Sequence of chain 1.B:
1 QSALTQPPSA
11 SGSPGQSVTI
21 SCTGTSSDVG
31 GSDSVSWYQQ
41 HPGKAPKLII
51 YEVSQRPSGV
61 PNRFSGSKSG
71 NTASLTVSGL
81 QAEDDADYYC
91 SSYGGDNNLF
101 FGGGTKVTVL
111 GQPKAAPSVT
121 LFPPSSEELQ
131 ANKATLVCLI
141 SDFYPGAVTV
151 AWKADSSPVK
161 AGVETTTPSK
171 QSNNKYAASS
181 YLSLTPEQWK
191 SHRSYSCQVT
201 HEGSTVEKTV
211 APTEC

Binding-site contacts:
Ligand atom C6 contacts residue PRO46 of chain 1.B at 3.7 Å (hydrophobic).
Ligand atom O1 contacts residue LEU48 of chain 1.B at 3.5 Å (h-bond).
Ligand atom C11 contacts residue PRO46 of chain 1.A at 3.7 Å (hydrophobic).
Ligand atom C2 contacts residue TYR38 of chain 1.B at 3.8 Å (hydrophobic).
Ligand atom C13 contacts residue PRO46 of chain 1.A at 3.7 Å (hydrophobic).
Ligand atom C4 contacts residue PHE101 of chain 1.A at 3.4 Å (hydrophobic).
Ligand atom O2 contacts residue ALA45 of chain 1.B at 3.5 Å.
Ligand atom O contacts residue LEU48 of chain 1.B at 3.5 Å.
Ligand atom C14 contacts residue TYR38 of chain 1.B at 3.7 Å (hydrophobic).
Ligand atom N1 contacts residue PHE101 of chain 1.A at 3.2 Å.
Ligand atom N1 contacts residue PRO46 of chain 1.B at 3.6 Å.
Ligand atom C11 contacts residue GLN40 of chain 1.A at 3.3 Å.
Ligand atom N3 contacts residue PHE101 of chain 1.A at 3.4 Å (h-bond).
Ligand atom N contacts residue PRO46 of chain 1.B at 3.4 Å.
Ligand atom C6 contacts residue GLY102 of chain 1.A at 3.6 Å.
Ligand atom C11 contacts residue PRO46 of chain 1.B at 3.7 Å (hydrophobic).
Ligand atom N2 contacts residue LEU48 of chain 1.B at 3.7 Å.
Ligand atom C2 contacts residue PRO46 of chain 1.B at 3.5 Å (hydrophobic).
Ligand atom C12 contacts residue GLN40 of chain 1.A at 3.6 Å.
Ligand atom C10 contacts residue PRO46 of chain 1.A at 3.7 Å (hydrophobic).
Ligand atom N3 contacts residue SER2 of chain 1.A at 3.1 Å.
Ligand atom C13 contacts residue PRO46 of chain 1.B at 3.7 Å (hydrophobic).
Ligand atom C4 contacts residue PRO46 of chain 1.B at 3.5 Å (hydrophobic).
Ligand atom C8 contacts residue TYR89 of chain 1.A at 3.6 Å (hydrophobic).
Ligand atom C12 contacts residue PRO46 of chain 1.A at 3.6 Å (hydrophobic).
Ligand atom C10 contacts residue PRO46 of chain 1.B at 3.5 Å (hydrophobic).
Ligand atom N contacts residue PHE101 of chain 1.A at 3.3 Å.
Ligand atom C8 contacts residue PHE101 of chain 1.A at 3.7 Å (hydrophobic).
Ligand atom C2 contacts residue PHE101 of chain 1.A at 3.7 Å (hydrophobic).
Ligand atom C3 contacts residue PHE101 of chain 1.A at 3.3 Å (hydrophobic).
Ligand atom C5 contacts residue PRO46 of chain 1.B at 3.5 Å (hydrophobic).
Ligand atom C8 contacts residue GLY102 of chain 1.A at 3.7 Å.
Ligand atom C8 contacts residue PRO46 of chain 1.B at 3.8 Å (hydrophobic).
Ligand atom C7 contacts residue GLY102 of chain 1.A at 3.0 Å.
Ligand atom O2 contacts residue GLY103 of chain 1.A at 3.4 Å.
Ligand atom C9 contacts residue PRO46 of chain 1.B at 3.5 Å (hydrophobic).
Ligand atom N2 contacts residue PHE101 of chain 1.A at 3.5 Å.
Ligand atom C5 contacts residue PHE101 of chain 1.A at 3.7 Å (hydrophobic).
Ligand atom O contacts residue PHE101 of chain 1.A at 3.1 Å.
Ligand atom N3 contacts residue GLY102 of chain 1.A at 3.1 Å (h-bond).

The protein below binds the small molecule below.
Small molecule (SMILES): C[C@H](CNNc1ccc(S(N)(=O)=O)cc1[N+](=O)[O-])c1ccccc1

Sequence of chain 1.A:
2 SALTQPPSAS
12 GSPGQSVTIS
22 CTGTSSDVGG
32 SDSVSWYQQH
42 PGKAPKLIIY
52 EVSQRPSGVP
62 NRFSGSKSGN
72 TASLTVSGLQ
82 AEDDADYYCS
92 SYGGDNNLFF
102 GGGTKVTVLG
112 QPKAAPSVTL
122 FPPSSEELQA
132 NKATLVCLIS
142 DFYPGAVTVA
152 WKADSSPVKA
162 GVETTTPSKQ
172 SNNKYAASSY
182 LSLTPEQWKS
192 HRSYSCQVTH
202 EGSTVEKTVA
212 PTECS